Sequence of chain 1.C:
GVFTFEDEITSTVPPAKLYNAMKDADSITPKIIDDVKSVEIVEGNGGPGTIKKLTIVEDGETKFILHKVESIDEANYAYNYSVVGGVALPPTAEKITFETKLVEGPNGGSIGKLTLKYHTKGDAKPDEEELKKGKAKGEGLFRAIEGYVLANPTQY

Binding-site contacts:
Ligand atom OAB contacts residue ASP7 of chain 1.C at 3.4 Å (salt-bridge).
Ligand atom CAP contacts residue GLY138 of chain 1.C at 3.2 Å.
Ligand atom CBA contacts residue MET22 of chain 1.C at 4.0 Å (hydrophobic).
Ligand atom CAO contacts residue THR100 of chain 1.C at 3.9 Å.
Ligand atom CAJ contacts residue THR100 of chain 1.C at 3.4 Å.
Ligand atom CAT contacts residue LEU114 of chain 1.C at 3.5 Å (hydrophobic).
Ligand atom OAG contacts residue GLY138 of chain 1.C at 3.6 Å.
Ligand atom OAG contacts residue GLU139 of chain 1.C at 3.3 Å (salt-bridge).
Ligand atom OAC contacts residue MET22 of chain 1.C at 3.4 Å (h-bond).
Ligand atom CBA contacts residue THR100 of chain 1.C at 3.5 Å.
Ligand atom OAC contacts residue THR100 of chain 1.C at 3.9 Å.
Ligand atom CAO contacts residue LEU141 of chain 1.C at 3.3 Å (hydrophobic).
Ligand atom CAJ contacts residue MET22 of chain 1.C at 3.7 Å (hydrophobic).
Ligand atom OAR contacts residue THR100 of chain 1.C at 3.8 Å.
Ligand atom CAY contacts residue GLU139 of chain 1.C at 4.1 Å.
Ligand atom CAI contacts residue MET22 of chain 1.C at 3.5 Å (hydrophobic).
Ligand atom CAN contacts residue LEU114 of chain 1.C at 3.6 Å (hydrophobic).
Ligand atom CAV contacts residue LEU141 of chain 1.C at 3.5 Å (hydrophobic).
Ligand atom OAQ contacts residue THR100 of chain 1.C at 3.6 Å.
Ligand atom CAK contacts residue LEU114 of chain 1.C at 3.9 Å (hydrophobic).
Ligand atom OAB contacts residue GLY112 of chain 1.C at 3.3 Å (h-bond).
Ligand atom CAU contacts residue THR100 of chain 1.C at 3.7 Å.
Ligand atom CAV contacts residue MET22 of chain 1.C at 3.7 Å (hydrophobic).
Ligand atom OAC contacts residue TYR79 of chain 1.C at 3.6 Å.
Ligand atom OAD contacts residue LEU141 of chain 1.C at 3.1 Å.
Ligand atom CAT contacts residue ILE9 of chain 1.C at 3.7 Å (hydrophobic).
Ligand atom OAB contacts residue GLU8 of chain 1.C at 3.1 Å.
Ligand atom CAI contacts residue THR100 of chain 1.C at 3.4 Å.
Ligand atom OAD contacts residue TYR81 of chain 1.C at 3.9 Å.
Ligand atom CAU contacts residue MET22 of chain 1.C at 3.4 Å (hydrophobic).
Ligand atom OAD contacts residue MET22 of chain 1.C at 3.9 Å.
Ligand atom CAK contacts residue ASP7 of chain 1.C at 3.7 Å.
Ligand atom CAP contacts residue GLU139 of chain 1.C at 3.9 Å.
Ligand atom CAN contacts residue ILE9 of chain 1.C at 3.7 Å (hydrophobic).
Ligand atom OAG contacts residue LYS135 of chain 1.C at 3.2 Å (salt-bridge).
Ligand atom OAB contacts residue LEU114 of chain 1.C at 3.9 Å.
Ligand atom CBE contacts residue GLY138 of chain 1.C at 3.6 Å.
Ligand atom OAB contacts residue ILE9 of chain 1.C at 3.3 Å (h-bond).
Ligand atom OAQ contacts residue TYR81 of chain 1.C at 3.8 Å.
Ligand atom CBC contacts residue LEU114 of chain 1.C at 4.0 Å (hydrophobic).

The small molecule below binds the protein below.
Small molecule (SMILES): Oc1cc(O)c2c(c1)O[C@H](c1ccc(O)c(O)c1)[C@H](O)C2